Sequence of chain 1.H:
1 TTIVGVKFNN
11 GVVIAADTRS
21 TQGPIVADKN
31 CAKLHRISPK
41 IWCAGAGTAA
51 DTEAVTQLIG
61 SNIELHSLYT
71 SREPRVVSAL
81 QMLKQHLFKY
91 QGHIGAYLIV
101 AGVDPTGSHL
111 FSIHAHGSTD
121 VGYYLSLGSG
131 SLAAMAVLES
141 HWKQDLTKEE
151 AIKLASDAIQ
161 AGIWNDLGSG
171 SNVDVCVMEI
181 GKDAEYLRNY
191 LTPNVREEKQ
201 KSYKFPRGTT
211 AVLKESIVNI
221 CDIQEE

Binding-site contacts:
Ligand atom O27 contacts residue GLY47 of chain 1.H at 3.0 Å (h-bond).
Ligand atom C22 contacts residue GLY47 of chain 1.H at 3.8 Å.
Ligand atom C22 contacts residue THR1 of chain 1.H at 2.7 Å.
Ligand atom C11 contacts residue THR21 of chain 1.H at 3.4 Å.
Ligand atom N1 contacts residue ALA49 of chain 1.H at 3.8 Å.
Ligand atom O8 contacts residue ALA49 of chain 1.H at 2.9 Å (h-bond).
Ligand atom C21 contacts residue THR1 of chain 1.H at 2.4 Å.
Ligand atom C21 contacts residue GLY47 of chain 1.H at 3.8 Å.
Ligand atom C25 contacts residue CYS31 of chain 1.H at 3.9 Å (hydrophobic).
Ligand atom O27 contacts residue THR1 of chain 1.H at 2.4 Å (h-bond).
Ligand atom C16 contacts residue THR48 of chain 1.H at 3.7 Å.
Ligand atom C10 contacts residue THR21 of chain 1.H at 3.7 Å.
Ligand atom O28 contacts residue THR1 of chain 1.H at 2.3 Å (h-bond).
Ligand atom C17 contacts residue GLY47 of chain 1.H at 3.9 Å.
Ligand atom C25 contacts residue ALA49 of chain 1.H at 3.8 Å (hydrophobic).
Ligand atom N9 contacts residue THR21 of chain 1.H at 3.1 Å (h-bond).
Ligand atom C6 contacts residue CYS129 of chain 1.I at 3.9 Å (hydrophobic).
Ligand atom C22 contacts residue LYS33 of chain 1.H at 3.9 Å.
Ligand atom C3 contacts residue THR21 of chain 1.H at 3.7 Å.
Ligand atom O19 contacts residue SER20 of chain 1.H at 3.0 Å (h-bond).
Ligand atom C24 contacts residue THR52 of chain 1.H at 3.6 Å.
Ligand atom C18 contacts residue GLY47 of chain 1.H at 3.5 Å.
Ligand atom C13 contacts residue THR21 of chain 1.H at 3.7 Å.
Ligand atom O27 contacts residue ALA46 of chain 1.H at 3.7 Å.
Ligand atom C24 contacts residue GLY47 of chain 1.H at 3.8 Å.
Ligand atom C3 contacts residue GLN22 of chain 1.H at 3.0 Å.
Ligand atom N4 contacts residue GLN22 of chain 1.H at 2.7 Å (h-bond).
Ligand atom C25 contacts residue SER20 of chain 1.H at 3.9 Å.
Ligand atom B26 contacts residue THR1 of chain 1.H at 1.4 Å.
Ligand atom C24 contacts residue ALA49 of chain 1.H at 3.6 Å (hydrophobic).
Ligand atom N20 contacts residue THR1 of chain 1.H at 3.7 Å.
Ligand atom O19 contacts residue THR21 of chain 1.H at 3.1 Å (h-bond).
Ligand atom C23 contacts residue GLY47 of chain 1.H at 3.5 Å.
Ligand atom C23 contacts residue ALA49 of chain 1.H at 3.9 Å (hydrophobic).
Ligand atom C6 contacts residue ASP125 of chain 1.I at 3.8 Å.
Ligand atom N20 contacts residue GLY47 of chain 1.H at 2.8 Å (h-bond).
Ligand atom C10 contacts residue GLY47 of chain 1.H at 3.4 Å.
Ligand atom C24 contacts residue GLY45 of chain 1.H at 3.7 Å.
Ligand atom O8 contacts residue THR48 of chain 1.H at 3.8 Å.
Ligand atom C5 contacts residue ASP125 of chain 1.I at 3.6 Å.

Sequence of chain 1.I:
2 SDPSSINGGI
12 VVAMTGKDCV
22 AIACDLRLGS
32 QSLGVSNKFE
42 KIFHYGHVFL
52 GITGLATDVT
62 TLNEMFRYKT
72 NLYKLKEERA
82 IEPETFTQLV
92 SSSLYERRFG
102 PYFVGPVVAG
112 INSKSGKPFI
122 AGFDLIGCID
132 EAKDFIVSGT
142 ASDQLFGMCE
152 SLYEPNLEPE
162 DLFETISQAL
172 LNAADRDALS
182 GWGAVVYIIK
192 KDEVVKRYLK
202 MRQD

A protein and the small-molecule ligand that binds it are described below.
Small molecule (SMILES): CC(C)C[C@H](NC(=O)[C@H](Cc1ccccc1)NC(=O)c1cnccn1)B(O)O